Binding-site contacts:
Ligand atom C5 contacts residue ASN245 of chain 1.A at 4.0 Å.
Ligand atom C2 contacts residue ASN245 of chain 1.A at 4.4 Å.
Ligand atom C6 contacts residue ASN245 of chain 1.A at 4.3 Å.
Ligand atom C6 contacts residue ASN245 of chain 1.A at 3.3 Å.
Ligand atom O5 contacts residue ASN245 of chain 1.A at 4.0 Å.
Ligand atom O5 contacts residue ASN241 of chain 1.A at 2.5 Å (h-bond).
Ligand atom O2 contacts residue VAL279 of chain 1.A at 4.2 Å.
Ligand atom O4 contacts residue PHE278 of chain 1.A at 3.1 Å (h-bond).
Ligand atom C5 contacts residue ASN241 of chain 1.A at 3.8 Å.
Ligand atom O2 contacts residue PHE278 of chain 1.A at 4.5 Å.
Ligand atom C3 contacts residue PRO281 of chain 1.A at 4.0 Å (hydrophobic).
Ligand atom C5 contacts residue PHE278 of chain 1.A at 4.1 Å (hydrophobic).
Ligand atom O2 contacts residue ASN245 of chain 1.A at 3.6 Å (h-bond).
Ligand atom C1 contacts residue ASN245 of chain 1.A at 3.9 Å.
Ligand atom O6 contacts residue ASN245 of chain 1.A at 2.8 Å (h-bond).
Ligand atom C6 contacts residue LEU249 of chain 1.A at 3.9 Å (hydrophobic).
Ligand atom O3 contacts residue PRO281 of chain 1.A at 3.9 Å.
Ligand atom N2 contacts residue ASN241 of chain 1.A at 2.8 Å (h-bond).
Ligand atom C5 contacts residue ASN245 of chain 1.A at 3.9 Å.
Ligand atom C2 contacts residue ASN245 of chain 1.A at 4.5 Å.
Ligand atom O5 contacts residue ASN245 of chain 1.A at 3.2 Å (h-bond).
Ligand atom C2 contacts residue PRO281 of chain 1.A at 4.3 Å (hydrophobic).
Ligand atom C7 contacts residue ASN241 of chain 1.A at 3.4 Å.
Ligand atom C2 contacts residue ASN241 of chain 1.A at 2.5 Å.
Ligand atom O2 contacts residue PRO281 of chain 1.A at 3.2 Å.
Ligand atom C4 contacts residue PHE278 of chain 1.A at 3.0 Å (hydrophobic).
Ligand atom C8 contacts residue ASN241 of chain 1.A at 4.5 Å.
Ligand atom C4 contacts residue ASN241 of chain 1.A at 4.3 Å.
Ligand atom C2 contacts residue PRO281 of chain 1.A at 4.0 Å (hydrophobic).
Ligand atom C1 contacts residue ASN241 of chain 1.A at 1.5 Å.
Ligand atom C3 contacts residue PHE278 of chain 1.A at 4.0 Å (hydrophobic).
Ligand atom C3 contacts residue ASN241 of chain 1.A at 3.8 Å.
Ligand atom O7 contacts residue ASN241 of chain 1.A at 3.7 Å.
Ligand atom C1 contacts residue ASN245 of chain 1.A at 4.0 Å.

This small molecule binds to this protein.
Small molecule (SMILES): CC(=O)N[C@H]1[C@H](O[C@H]2[C@H](O)[C@@H](NC(C)=O)CO[C@@H]2CO[C@@H]2O[C@@H](C)[C@@H](O)[C@@H](O)[C@@H]2O)O[C@H](CO)[C@@H](O)[C@@H]1O

Sequence of chain 1.A:
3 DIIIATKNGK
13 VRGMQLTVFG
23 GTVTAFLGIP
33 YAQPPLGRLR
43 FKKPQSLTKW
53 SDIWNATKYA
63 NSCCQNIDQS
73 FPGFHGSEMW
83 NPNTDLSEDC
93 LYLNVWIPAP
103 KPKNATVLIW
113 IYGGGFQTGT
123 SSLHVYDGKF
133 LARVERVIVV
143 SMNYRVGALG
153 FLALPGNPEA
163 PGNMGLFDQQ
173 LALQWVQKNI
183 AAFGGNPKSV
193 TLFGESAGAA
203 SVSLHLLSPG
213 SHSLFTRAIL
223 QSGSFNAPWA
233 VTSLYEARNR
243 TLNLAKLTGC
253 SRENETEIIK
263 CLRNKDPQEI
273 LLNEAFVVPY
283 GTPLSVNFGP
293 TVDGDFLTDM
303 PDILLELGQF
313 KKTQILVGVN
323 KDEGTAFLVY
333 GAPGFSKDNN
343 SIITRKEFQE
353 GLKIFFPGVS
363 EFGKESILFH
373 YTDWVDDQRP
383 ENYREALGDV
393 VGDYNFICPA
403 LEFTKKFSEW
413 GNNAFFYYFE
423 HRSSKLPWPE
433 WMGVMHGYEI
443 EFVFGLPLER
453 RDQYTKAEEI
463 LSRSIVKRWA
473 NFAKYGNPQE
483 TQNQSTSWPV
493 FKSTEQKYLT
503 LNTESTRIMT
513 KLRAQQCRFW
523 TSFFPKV